Sequence of chain 1.D:
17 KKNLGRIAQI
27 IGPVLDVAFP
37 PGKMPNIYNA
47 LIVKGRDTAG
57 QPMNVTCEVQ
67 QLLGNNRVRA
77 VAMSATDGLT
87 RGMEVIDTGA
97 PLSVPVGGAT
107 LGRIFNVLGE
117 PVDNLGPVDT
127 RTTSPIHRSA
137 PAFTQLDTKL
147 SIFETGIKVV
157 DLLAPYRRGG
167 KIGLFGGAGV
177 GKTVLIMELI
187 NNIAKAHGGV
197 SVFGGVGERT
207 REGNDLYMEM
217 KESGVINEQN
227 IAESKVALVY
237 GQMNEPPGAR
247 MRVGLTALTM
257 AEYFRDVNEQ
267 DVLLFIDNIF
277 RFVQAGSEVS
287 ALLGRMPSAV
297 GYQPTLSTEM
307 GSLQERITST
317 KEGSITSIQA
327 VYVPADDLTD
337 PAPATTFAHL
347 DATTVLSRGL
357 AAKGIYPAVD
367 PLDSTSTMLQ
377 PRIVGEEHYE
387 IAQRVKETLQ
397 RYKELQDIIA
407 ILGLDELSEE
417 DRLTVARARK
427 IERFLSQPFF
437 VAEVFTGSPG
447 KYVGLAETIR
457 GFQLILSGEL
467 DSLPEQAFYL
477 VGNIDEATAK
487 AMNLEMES

Binding-site contacts:
Ligand atom O3 contacts residue ALA81 of chain 1.D at 3.6 Å.
Ligand atom O3 contacts residue THR82 of chain 1.D at 2.8 Å (h-bond).
Ligand atom C6 contacts residue ASP83 of chain 1.D at 3.4 Å.
Ligand atom C12 contacts residue ASP83 of chain 1.D at 3.4 Å.
Ligand atom N1 contacts residue ASP83 of chain 1.D at 3.6 Å.
Ligand atom C7 contacts residue GLY51 of chain 1.B at 3.8 Å.
Ligand atom C13 contacts residue THR82 of chain 1.D at 3.5 Å.
Ligand atom C3 contacts residue ILE63 of chain 1.B at 4.1 Å (hydrophobic).
Ligand atom C7 contacts residue ASP83 of chain 1.D at 3.6 Å.
Ligand atom C1 contacts residue TYR237 of chain 1.B at 4.0 Å (hydrophobic).
Ligand atom C7 contacts residue ALA64 of chain 1.B at 3.9 Å (hydrophobic).
Ligand atom C16 contacts residue LEU65 of chain 1.B at 3.6 Å (hydrophobic).
Ligand atom C10 contacts residue ARG297 of chain 1.B at 3.8 Å.
Ligand atom C10 contacts residue GLU131 of chain 1.B at 3.7 Å.
Ligand atom C12 contacts residue THR82 of chain 1.D at 3.9 Å.
Ligand atom C11 contacts residue ASP83 of chain 1.D at 3.7 Å.
Ligand atom N4 contacts residue ASP83 of chain 1.D at 3.2 Å (salt-bridge).
Ligand atom C17 contacts residue LEU65 of chain 1.B at 3.7 Å (hydrophobic).
Ligand atom C10 contacts residue TYR293 of chain 1.B at 3.4 Å (hydrophobic).
Ligand atom O1 contacts residue ASP83 of chain 1.D at 3.0 Å (salt-bridge).
Ligand atom C19 contacts residue ILE63 of chain 1.B at 3.8 Å (hydrophobic).
Ligand atom C22 contacts residue TYR237 of chain 1.B at 3.6 Å (hydrophobic).
Ligand atom O1 contacts residue GLY51 of chain 1.B at 3.6 Å.
Ligand atom C4 contacts residue GLU131 of chain 1.B at 3.5 Å.
Ligand atom O3 contacts residue ASP83 of chain 1.D at 3.1 Å (salt-bridge).
Ligand atom C5 contacts residue ASP83 of chain 1.D at 3.7 Å.
Ligand atom C2 contacts residue GLU131 of chain 1.B at 4.0 Å.
Ligand atom C13 contacts residue ASP83 of chain 1.D at 3.7 Å.
Ligand atom C11 contacts residue ALA81 of chain 1.D at 3.6 Å (hydrophobic).
Ligand atom C4 contacts residue ASP83 of chain 1.D at 4.0 Å.
Ligand atom C21 contacts residue TYR237 of chain 1.B at 3.7 Å (hydrophobic).
Ligand atom C3 contacts residue ALA96 of chain 1.B at 3.7 Å (hydrophobic).
Ligand atom N2 contacts residue ASP83 of chain 1.D at 3.1 Å (salt-bridge).
Ligand atom C1 contacts residue GLU131 of chain 1.B at 3.5 Å.
Ligand atom C20 contacts residue VAL75 of chain 1.B at 3.5 Å (hydrophobic).
Ligand atom O2 contacts residue ARG297 of chain 1.B at 3.6 Å (salt-bridge).
Ligand atom C18 contacts residue LEU65 of chain 1.B at 3.8 Å (hydrophobic).
Ligand atom N3 contacts residue ASP83 of chain 1.D at 3.8 Å.
Ligand atom N2 contacts residue GLU131 of chain 1.B at 4.0 Å.
Ligand atom C19 contacts residue VAL75 of chain 1.B at 3.5 Å (hydrophobic).

This protein binds this small molecule.
Small molecule (SMILES): CC(C)C[C@@H]1NC(=O)[C@H](C)N(C)C(=O)CNC(=O)/C(=C/c2ccccc2)N(C)C1=O

Sequence of chain 1.B:
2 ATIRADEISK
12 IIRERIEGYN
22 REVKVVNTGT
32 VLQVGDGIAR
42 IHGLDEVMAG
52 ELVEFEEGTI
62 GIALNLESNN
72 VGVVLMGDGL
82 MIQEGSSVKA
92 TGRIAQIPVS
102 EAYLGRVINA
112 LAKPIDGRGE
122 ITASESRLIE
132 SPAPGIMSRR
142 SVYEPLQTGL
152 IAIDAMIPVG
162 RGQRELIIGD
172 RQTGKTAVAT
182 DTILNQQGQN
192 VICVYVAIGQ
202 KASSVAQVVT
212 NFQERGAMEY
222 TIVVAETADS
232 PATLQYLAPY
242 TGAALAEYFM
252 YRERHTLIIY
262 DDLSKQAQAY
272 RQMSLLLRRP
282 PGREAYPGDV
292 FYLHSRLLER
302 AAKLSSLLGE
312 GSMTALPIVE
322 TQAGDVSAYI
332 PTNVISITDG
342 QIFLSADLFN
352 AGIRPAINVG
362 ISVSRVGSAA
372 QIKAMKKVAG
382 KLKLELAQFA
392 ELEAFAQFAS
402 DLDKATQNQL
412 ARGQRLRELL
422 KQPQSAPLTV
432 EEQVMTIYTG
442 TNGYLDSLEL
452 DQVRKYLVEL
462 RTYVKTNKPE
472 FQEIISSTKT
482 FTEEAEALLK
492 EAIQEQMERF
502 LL